Sequence of chain 1.A:
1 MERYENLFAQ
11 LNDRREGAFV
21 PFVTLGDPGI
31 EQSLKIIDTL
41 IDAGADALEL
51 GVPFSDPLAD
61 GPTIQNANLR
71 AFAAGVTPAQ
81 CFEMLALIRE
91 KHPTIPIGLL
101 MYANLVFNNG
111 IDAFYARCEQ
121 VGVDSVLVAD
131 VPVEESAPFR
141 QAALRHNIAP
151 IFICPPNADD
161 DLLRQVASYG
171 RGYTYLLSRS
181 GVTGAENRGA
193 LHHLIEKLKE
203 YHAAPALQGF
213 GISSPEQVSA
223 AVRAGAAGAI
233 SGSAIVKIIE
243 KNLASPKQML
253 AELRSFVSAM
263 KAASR

Binding-site contacts:
Ligand atom C12 contacts residue GLU49 of chain 1.A at 3.4 Å.
Ligand atom C16 contacts residue TYR175 of chain 1.A at 3.6 Å (hydrophobic).
Ligand atom C4 contacts residue PHE212 of chain 1.A at 3.5 Å (hydrophobic).
Ligand atom O7 contacts residue ALA129 of chain 1.A at 3.4 Å.
Ligand atom O17 contacts residue THR183 of chain 1.A at 3.8 Å.
Ligand atom F10 contacts residue ALA59 of chain 1.A at 3.6 Å.
Ligand atom F9 contacts residue ILE153 of chain 1.A at 3.6 Å.
Ligand atom F9 contacts residue PHE212 of chain 1.A at 3.3 Å.
Ligand atom O19 contacts residue PHE212 of chain 1.A at 3.2 Å.
Ligand atom C4 contacts residue TYR175 of chain 1.A at 3.6 Å (hydrophobic).
Ligand atom F11 contacts residue LEU127 of chain 1.A at 3.6 Å.
Ligand atom O19 contacts residue GLY213 of chain 1.A at 2.9 Å (h-bond).
Ligand atom O20 contacts residue SER235 of chain 1.A at 2.5 Å (h-bond).
Ligand atom C3 contacts residue THR183 of chain 1.A at 3.2 Å.
Ligand atom O21 contacts residue GLY213 of chain 1.A at 3.5 Å (h-bond).
Ligand atom C5 contacts residue PHE212 of chain 1.A at 3.6 Å (hydrophobic).
Ligand atom C2 contacts residue THR183 of chain 1.A at 3.8 Å.
Ligand atom F11 contacts residue ILE153 of chain 1.A at 3.3 Å.
Ligand atom C15 contacts residue GLY234 of chain 1.A at 3.5 Å.
Ligand atom P18 contacts residue SER235 of chain 1.A at 3.7 Å.
Ligand atom O14 contacts residue TYR175 of chain 1.A at 2.5 Å (h-bond).
Ligand atom P18 contacts residue GLY213 of chain 1.A at 3.7 Å.
Ligand atom C12 contacts residue TYR175 of chain 1.A at 3.1 Å (hydrophobic).
Ligand atom O17 contacts residue PHE212 of chain 1.A at 3.5 Å (h-bond).
Ligand atom C5 contacts residue TYR175 of chain 1.A at 3.6 Å (hydrophobic).
Ligand atom O21 contacts residue SER235 of chain 1.A at 3.5 Å (h-bond).
Ligand atom C16 contacts residue GLY234 of chain 1.A at 3.5 Å.
Ligand atom O19 contacts residue GLY184 of chain 1.A at 3.1 Å (h-bond).
Ligand atom F10 contacts residue PRO18 of chain 1.B at 3.2 Å.
Ligand atom F11 contacts residue ALA129 of chain 1.A at 3.4 Å.
Ligand atom N13 contacts residue THR183 of chain 1.A at 3.5 Å.
Ligand atom O21 contacts residue GLY234 of chain 1.A at 3.0 Å (h-bond).
Ligand atom O20 contacts residue THR183 of chain 1.A at 3.5 Å.
Ligand atom O14 contacts residue GLU49 of chain 1.A at 2.6 Å (salt-bridge).
Ligand atom O20 contacts residue ILE64 of chain 1.A at 3.4 Å.
Ligand atom F10 contacts residue ALA129 of chain 1.A at 3.1 Å.
Ligand atom O20 contacts residue GLY234 of chain 1.A at 3.6 Å.
Ligand atom C3 contacts residue PHE212 of chain 1.A at 3.6 Å (hydrophobic).
Ligand atom O19 contacts residue THR183 of chain 1.A at 3.7 Å.
Ligand atom O7 contacts residue ALA59 of chain 1.A at 3.3 Å.

Sequence of chain 1.B:
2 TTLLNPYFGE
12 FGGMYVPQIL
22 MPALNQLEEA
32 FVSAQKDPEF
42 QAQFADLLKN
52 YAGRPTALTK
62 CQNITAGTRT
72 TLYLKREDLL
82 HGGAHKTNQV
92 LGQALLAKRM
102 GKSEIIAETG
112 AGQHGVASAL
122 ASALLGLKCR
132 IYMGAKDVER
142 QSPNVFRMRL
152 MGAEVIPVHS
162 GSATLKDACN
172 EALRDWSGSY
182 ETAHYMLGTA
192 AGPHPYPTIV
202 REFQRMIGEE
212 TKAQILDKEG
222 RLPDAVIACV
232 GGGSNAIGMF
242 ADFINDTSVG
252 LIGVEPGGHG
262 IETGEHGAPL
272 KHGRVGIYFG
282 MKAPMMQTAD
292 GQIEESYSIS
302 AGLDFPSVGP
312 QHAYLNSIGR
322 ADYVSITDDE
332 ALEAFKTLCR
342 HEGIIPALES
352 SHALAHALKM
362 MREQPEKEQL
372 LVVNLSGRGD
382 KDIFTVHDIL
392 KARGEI

The protein below binds the small molecule below.
Small molecule (SMILES): O=C(NCCOP(=O)(O)O)c1ccc(OC(F)(F)F)cc1